Binding-site contacts:
Ligand atom C2 contacts residue CYS143 of chain 1.A at 2.6 Å (hydrophobic).
Ligand atom C8 contacts residue GLU164 of chain 1.A at 3.5 Å.
Ligand atom C19 contacts residue MET163 of chain 1.A at 3.5 Å (hydrophobic).
Ligand atom C7 contacts residue ASN140 of chain 1.A at 3.4 Å.
Ligand atom F2 contacts residue GLU164 of chain 1.A at 3.2 Å.
Ligand atom C9 contacts residue HIS162 of chain 1.A at 3.6 Å.
Ligand atom F2 contacts residue PRO166 of chain 1.A at 3.6 Å.
Ligand atom C22 contacts residue MET163 of chain 1.A at 3.6 Å (hydrophobic).
Ligand atom C20 contacts residue HIS39 of chain 1.A at 3.6 Å.
Ligand atom N4 contacts residue GLU164 of chain 1.A at 2.9 Å (salt-bridge).
Ligand atom F1 contacts residue LEU165 of chain 1.A at 3.4 Å.
Ligand atom O4 contacts residue GLN187 of chain 1.A at 3.5 Å.
Ligand atom F3 contacts residue THR188 of chain 1.A at 3.3 Å.
Ligand atom O1 contacts residue HIS161 of chain 1.A at 2.9 Å (h-bond).
Ligand atom O3 contacts residue GLU164 of chain 1.A at 3.0 Å (salt-bridge).
Ligand atom N5 contacts residue GLY141 of chain 1.A at 3.0 Å (h-bond).
Ligand atom C10 contacts residue GLN187 of chain 1.A at 3.5 Å.
Ligand atom F1 contacts residue MET163 of chain 1.A at 3.0 Å.
Ligand atom N2 contacts residue GLU164 of chain 1.A at 3.2 Å (salt-bridge).
Ligand atom C4 contacts residue CYS143 of chain 1.A at 3.6 Å (hydrophobic).
Ligand atom F1 contacts residue GLU164 of chain 1.A at 2.9 Å.
Ligand atom O1 contacts residue PHE138 of chain 1.A at 3.5 Å.
Ligand atom C22 contacts residue GLU164 of chain 1.A at 3.3 Å.
Ligand atom F2 contacts residue LEU165 of chain 1.A at 3.8 Å.
Ligand atom O3 contacts residue MET163 of chain 1.A at 3.4 Å.
Ligand atom N5 contacts residue CYS143 of chain 1.A at 3.1 Å (h-bond).
Ligand atom C23 contacts residue GLU164 of chain 1.A at 3.4 Å.
Ligand atom C2 contacts residue HIS162 of chain 1.A at 3.7 Å.
Ligand atom O1 contacts residue GLU164 of chain 1.A at 3.5 Å.
Ligand atom N1 contacts residue CYS143 of chain 1.A at 3.0 Å (h-bond).
Ligand atom C1 contacts residue HIS162 of chain 1.A at 3.7 Å.
Ligand atom N5 contacts residue SER142 of chain 1.A at 3.1 Å (h-bond).
Ligand atom N2 contacts residue PHE138 of chain 1.A at 3.6 Å (h-bond).
Ligand atom F3 contacts residue MET163 of chain 1.A at 3.4 Å.
Ligand atom C3 contacts residue CYS143 of chain 1.A at 2.0 Å (hydrophobic).
Ligand atom C6 contacts residue ASN140 of chain 1.A at 3.4 Å.
Ligand atom N1 contacts residue HIS162 of chain 1.A at 2.9 Å (h-bond).
Ligand atom O1 contacts residue HIS170 of chain 1.A at 3.6 Å.
Ligand atom C21 contacts residue GLU164 of chain 1.A at 3.5 Å.
Ligand atom F3 contacts residue GLN190 of chain 1.A at 3.4 Å.

The protein below binds the small molecule below.
Small molecule (SMILES): [H]/N=C/[C@H](C[C@@H]1CCNC1=O)NC(=O)[C@@H]1[C@@H]2[C@H](CN1C(=O)[C@@H](NC(=O)C(F)(F)F)C(C)(C)C)C2(C)C

Sequence of chain 1.A:
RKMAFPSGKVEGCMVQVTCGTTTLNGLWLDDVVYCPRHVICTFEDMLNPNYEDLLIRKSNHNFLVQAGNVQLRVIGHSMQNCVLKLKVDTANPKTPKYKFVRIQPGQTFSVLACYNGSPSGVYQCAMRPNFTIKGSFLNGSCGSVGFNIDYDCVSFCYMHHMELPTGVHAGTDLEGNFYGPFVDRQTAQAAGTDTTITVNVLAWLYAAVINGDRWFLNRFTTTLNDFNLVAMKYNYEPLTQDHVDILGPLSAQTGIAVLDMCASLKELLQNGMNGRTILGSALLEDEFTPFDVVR